Binding-site contacts:
Ligand atom C2 contacts residue ASN464 of chain 1.A at 2.4 Å.
Ligand atom C7 contacts residue LEU463 of chain 1.A at 4.3 Å (hydrophobic).
Ligand atom O7 contacts residue ASN464 of chain 1.A at 3.1 Å (h-bond).
Ligand atom C4 contacts residue ASN464 of chain 1.A at 4.2 Å.
Ligand atom C8 contacts residue LEU463 of chain 1.A at 4.1 Å (hydrophobic).
Ligand atom C3 contacts residue ASN464 of chain 1.A at 3.8 Å.
Ligand atom N2 contacts residue ASN464 of chain 1.A at 2.9 Å (h-bond).
Ligand atom N2 contacts residue SER462 of chain 1.A at 4.2 Å.
Ligand atom C8 contacts residue SER462 of chain 1.A at 3.9 Å.
Ligand atom C8 contacts residue ASN464 of chain 1.A at 4.3 Å.
Ligand atom C1 contacts residue ASN464 of chain 1.A at 1.4 Å.
Ligand atom C7 contacts residue ASN464 of chain 1.A at 3.2 Å.
Ligand atom C7 contacts residue SER462 of chain 1.A at 4.3 Å.
Ligand atom C5 contacts residue ASN464 of chain 1.A at 3.6 Å.
Ligand atom O7 contacts residue LEU463 of chain 1.A at 4.2 Å.
Ligand atom O5 contacts residue ASN464 of chain 1.A at 2.3 Å (h-bond).

Sequence of chain 1.A:
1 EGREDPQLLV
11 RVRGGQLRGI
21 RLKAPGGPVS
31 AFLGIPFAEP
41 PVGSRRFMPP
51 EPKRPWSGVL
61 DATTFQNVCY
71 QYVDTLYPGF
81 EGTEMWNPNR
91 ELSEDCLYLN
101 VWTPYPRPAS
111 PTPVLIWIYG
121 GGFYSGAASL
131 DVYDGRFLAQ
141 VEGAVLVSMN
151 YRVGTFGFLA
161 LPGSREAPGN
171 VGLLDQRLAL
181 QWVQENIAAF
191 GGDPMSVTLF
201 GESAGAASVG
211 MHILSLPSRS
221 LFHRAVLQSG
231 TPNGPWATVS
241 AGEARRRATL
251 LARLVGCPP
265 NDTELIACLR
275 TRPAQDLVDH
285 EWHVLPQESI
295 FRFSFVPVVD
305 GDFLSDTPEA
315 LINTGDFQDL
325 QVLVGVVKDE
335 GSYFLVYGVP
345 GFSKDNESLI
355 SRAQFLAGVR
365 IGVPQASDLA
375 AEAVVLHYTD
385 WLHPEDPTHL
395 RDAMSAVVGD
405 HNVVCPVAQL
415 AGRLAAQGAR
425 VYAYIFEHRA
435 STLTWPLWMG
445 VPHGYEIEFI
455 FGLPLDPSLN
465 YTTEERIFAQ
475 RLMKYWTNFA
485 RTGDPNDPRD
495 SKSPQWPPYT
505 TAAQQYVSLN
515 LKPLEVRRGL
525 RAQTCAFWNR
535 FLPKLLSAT

The small molecule below binds the protein below.
Small molecule (SMILES): CC(=O)N[C@@H]1[C@@H](O)[C@H](O)[C@@H](CO)O[C@H]1O